The small molecule below binds the protein below.
Small molecule (SMILES): CC(C)CCC[C@@H](C)[C@H]1CC[C@H]2[C@@H]3CC=C4C[C@@H](O)CC[C@]4(C)[C@H]3CC[C@]12C

Sequence of chain 1.D:
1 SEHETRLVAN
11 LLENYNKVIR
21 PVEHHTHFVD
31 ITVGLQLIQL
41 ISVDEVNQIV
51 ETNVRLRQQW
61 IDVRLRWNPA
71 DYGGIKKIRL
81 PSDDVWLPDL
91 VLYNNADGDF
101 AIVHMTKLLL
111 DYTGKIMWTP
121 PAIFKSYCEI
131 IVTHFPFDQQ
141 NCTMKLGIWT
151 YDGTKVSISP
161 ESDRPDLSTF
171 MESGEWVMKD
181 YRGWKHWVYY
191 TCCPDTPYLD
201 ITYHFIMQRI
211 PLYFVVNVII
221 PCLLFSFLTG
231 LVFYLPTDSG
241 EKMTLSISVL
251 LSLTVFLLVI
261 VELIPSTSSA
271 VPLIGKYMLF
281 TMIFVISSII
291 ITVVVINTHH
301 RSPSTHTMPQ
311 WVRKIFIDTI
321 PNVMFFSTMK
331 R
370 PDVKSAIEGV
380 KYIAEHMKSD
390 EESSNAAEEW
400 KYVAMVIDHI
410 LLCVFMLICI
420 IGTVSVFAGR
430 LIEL

Binding-site contacts:
Ligand atom C27 contacts residue LEU410 of chain 1.D at 4.1 Å (hydrophobic).
Ligand atom C14 contacts residue ILE406 of chain 1.D at 4.3 Å (hydrophobic).
Ligand atom C15 contacts residue PHE316 of chain 1.D at 3.6 Å (hydrophobic).
Ligand atom O1 contacts residue POV1 of chain 1.V at 4.2 Å.
Ligand atom C7 contacts residue PHE316 of chain 1.D at 4.0 Å (hydrophobic).
Ligand atom C4 contacts residue TRP399 of chain 1.D at 3.8 Å (hydrophobic).
Ligand atom C3 contacts residue VAL312 of chain 1.D at 4.3 Å (hydrophobic).
Ligand atom C7 contacts residue ILE406 of chain 1.D at 3.7 Å (hydrophobic).
Ligand atom C4 contacts residue VAL312 of chain 1.D at 4.2 Å (hydrophobic).
Ligand atom C19 contacts residue ARG301 of chain 1.D at 3.7 Å.
Ligand atom C23 contacts residue LEU410 of chain 1.D at 4.5 Å (hydrophobic).
Ligand atom C20 contacts residue ILE291 of chain 1.D at 4.5 Å (hydrophobic).
Ligand atom C18 contacts residue VAL294 of chain 1.D at 3.6 Å (hydrophobic).
Ligand atom O1 contacts residue ARG301 of chain 1.D at 4.3 Å.
Ligand atom C6 contacts residue VAL312 of chain 1.D at 4.0 Å (hydrophobic).
Ligand atom C14 contacts residue PHE316 of chain 1.D at 4.5 Å (hydrophobic).
Ligand atom C4 contacts residue ARG301 of chain 1.D at 4.4 Å.
Ligand atom C19 contacts residue POV1 of chain 1.V at 3.4 Å.
Ligand atom C19 contacts residue THR298 of chain 1.D at 4.0 Å.
Ligand atom C23 contacts residue ILE291 of chain 1.D at 4.4 Å (hydrophobic).
Ligand atom C8 contacts residue ILE406 of chain 1.D at 4.2 Å (hydrophobic).
Ligand atom C1 contacts residue POV1 of chain 1.V at 3.3 Å.
Ligand atom C11 contacts residue POV1 of chain 1.V at 3.6 Å.
Ligand atom C2 contacts residue ARG301 of chain 1.D at 4.5 Å.
Ligand atom C18 contacts residue ILE291 of chain 1.D at 3.9 Å (hydrophobic).
Ligand atom C3 contacts residue PRO309 of chain 1.D at 4.4 Å (hydrophobic).
Ligand atom O1 contacts residue PRO309 of chain 1.D at 3.5 Å.
Ligand atom C5 contacts residue VAL312 of chain 1.D at 4.3 Å (hydrophobic).
Ligand atom C24 contacts residue LEU410 of chain 1.D at 3.6 Å (hydrophobic).
Ligand atom C19 contacts residue VAL294 of chain 1.D at 4.4 Å (hydrophobic).
Ligand atom C2 contacts residue POV1 of chain 1.V at 3.2 Å.
Ligand atom C15 contacts residue ILE406 of chain 1.D at 3.3 Å (hydrophobic).
Ligand atom C18 contacts residue POV1 of chain 1.V at 4.3 Å.
Ligand atom C10 contacts residue POV1 of chain 1.V at 4.0 Å.
Ligand atom C6 contacts residue TRP399 of chain 1.D at 4.5 Å (hydrophobic).
Ligand atom O1 contacts residue TRP399 of chain 1.D at 4.3 Å.
Ligand atom C25 contacts residue LEU410 of chain 1.D at 4.1 Å (hydrophobic).
Ligand atom C12 contacts residue POV1 of chain 1.V at 4.4 Å.
Ligand atom C16 contacts residue PHE316 of chain 1.D at 4.0 Å (hydrophobic).